Binding-site contacts:
Ligand atom O5 contacts residue ASN214 of chain 1.I at 3.4 Å (h-bond).
Ligand atom C1 contacts residue ASN214 of chain 1.I at 3.9 Å.
Ligand atom N2 contacts residue VAL79 of chain 1.I at 4.3 Å.
Ligand atom C5 contacts residue ASN214 of chain 1.I at 4.4 Å.
Ligand atom O5 contacts residue VAL79 of chain 1.I at 3.5 Å.
Ligand atom N2 contacts residue ASN226 of chain 1.I at 2.8 Å (h-bond).
Ligand atom O5 contacts residue ASN226 of chain 1.I at 3.9 Å.
Ligand atom C2 contacts residue ASN226 of chain 1.I at 3.3 Å.
Ligand atom O7 contacts residue ASN226 of chain 1.I at 3.3 Å (h-bond).
Ligand atom C6 contacts residue VAL79 of chain 1.I at 4.3 Å (hydrophobic).
Ligand atom C2 contacts residue VAL79 of chain 1.I at 4.5 Å (hydrophobic).
Ligand atom C1 contacts residue ASN226 of chain 1.I at 3.0 Å.
Ligand atom C8 contacts residue ASN226 of chain 1.I at 3.1 Å.
Ligand atom C7 contacts residue ASN226 of chain 1.I at 3.0 Å.
Ligand atom C6 contacts residue ASN214 of chain 1.I at 4.5 Å.
Ligand atom C1 contacts residue VAL79 of chain 1.I at 3.4 Å (hydrophobic).
Ligand atom C5 contacts residue VAL79 of chain 1.I at 3.5 Å (hydrophobic).

Sequence of chain 1.I:
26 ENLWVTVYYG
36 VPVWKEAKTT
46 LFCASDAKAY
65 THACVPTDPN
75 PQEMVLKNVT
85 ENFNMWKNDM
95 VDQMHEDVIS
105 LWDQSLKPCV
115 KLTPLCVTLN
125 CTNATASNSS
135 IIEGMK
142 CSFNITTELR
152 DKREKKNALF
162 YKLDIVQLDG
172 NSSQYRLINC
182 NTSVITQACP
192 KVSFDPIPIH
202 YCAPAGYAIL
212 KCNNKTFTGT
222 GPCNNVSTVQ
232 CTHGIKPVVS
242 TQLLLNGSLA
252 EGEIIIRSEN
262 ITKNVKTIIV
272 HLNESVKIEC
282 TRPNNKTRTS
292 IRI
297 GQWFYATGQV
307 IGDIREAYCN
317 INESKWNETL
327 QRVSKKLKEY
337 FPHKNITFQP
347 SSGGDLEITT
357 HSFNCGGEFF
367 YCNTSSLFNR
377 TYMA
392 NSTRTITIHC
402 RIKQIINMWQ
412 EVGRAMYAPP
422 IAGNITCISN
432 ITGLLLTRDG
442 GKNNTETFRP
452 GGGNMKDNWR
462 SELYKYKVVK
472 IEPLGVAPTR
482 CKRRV

A small-molecule ligand and the protein it binds are described below.
Small molecule (SMILES): CC(=O)N[C@@H]1[C@@H](O)[C@H](O)[C@@H](CO)O[C@H]1O